Sequence of chain 1.A:
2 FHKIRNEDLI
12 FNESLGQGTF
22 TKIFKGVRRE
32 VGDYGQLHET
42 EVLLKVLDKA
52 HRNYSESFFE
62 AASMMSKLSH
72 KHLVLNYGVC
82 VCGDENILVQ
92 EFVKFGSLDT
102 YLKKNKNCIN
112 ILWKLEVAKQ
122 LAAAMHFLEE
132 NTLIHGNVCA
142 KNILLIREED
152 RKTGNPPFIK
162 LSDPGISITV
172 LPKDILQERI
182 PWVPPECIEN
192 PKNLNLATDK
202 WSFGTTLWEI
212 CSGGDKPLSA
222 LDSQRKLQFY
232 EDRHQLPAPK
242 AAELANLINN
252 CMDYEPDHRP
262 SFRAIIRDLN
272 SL

This protein binds this small molecule.
Small molecule (SMILES): CN1C(=O)c2sccc2N(C)c2nc(Nc3ccc(S(N)(=O)=O)cc3)ncc21

Binding-site contacts:
Ligand atom OAD contacts residue GLN91 of chain 1.A at 3.0 Å (h-bond).
Ligand atom CAA contacts residue LEU44 of chain 1.A at 3.4 Å (hydrophobic).
Ligand atom CAI contacts residue GLY97 of chain 1.A at 3.4 Å.
Ligand atom CAI contacts residue PHE93 of chain 1.A at 3.5 Å (hydrophobic).
Ligand atom C6 contacts residue LEU44 of chain 1.A at 3.7 Å (hydrophobic).
Ligand atom N1 contacts residue VAL94 of chain 1.A at 2.9 Å (h-bond).
Ligand atom C2 contacts residue LEU44 of chain 1.A at 3.6 Å (hydrophobic).
Ligand atom OAD contacts residue SER163 of chain 1.A at 2.3 Å (h-bond).
Ligand atom C4 contacts residue LEU44 of chain 1.A at 3.3 Å (hydrophobic).
Ligand atom CAA contacts residue LEU145 of chain 1.A at 3.7 Å (hydrophobic).
Ligand atom C5 contacts residue LEU44 of chain 1.A at 3.5 Å (hydrophobic).
Ligand atom C6 contacts residue VAL94 of chain 1.A at 3.5 Å (hydrophobic).
Ligand atom CAR contacts residue GLY97 of chain 1.A at 3.4 Å.
Ligand atom C5 contacts residue LEU145 of chain 1.A at 3.5 Å (hydrophobic).
Ligand atom CAU contacts residue LEU145 of chain 1.A at 3.6 Å (hydrophobic).
Ligand atom N3 contacts residue LEU44 of chain 1.A at 3.4 Å.
Ligand atom CAL contacts residue LYS142 of chain 1.A at 3.6 Å.
Ligand atom C4 contacts residue LEU145 of chain 1.A at 3.5 Å (hydrophobic).
Ligand atom NAP contacts residue PHE93 of chain 1.A at 3.2 Å.
Ligand atom SAQ contacts residue ASN143 of chain 1.A at 3.4 Å (h-bond).
Ligand atom CAH contacts residue GLY97 of chain 1.A at 3.6 Å.
Ligand atom CAI contacts residue VAL94 of chain 1.A at 3.2 Å (hydrophobic).
Ligand atom CAA contacts residue GLN91 of chain 1.A at 3.3 Å.
Ligand atom CAU contacts residue LYS46 of chain 1.A at 3.4 Å.
Ligand atom CAH contacts residue LEU16 of chain 1.A at 3.6 Å (hydrophobic).
Ligand atom CAI contacts residue LYS95 of chain 1.A at 3.2 Å.
Ligand atom NAZ contacts residue LEU145 of chain 1.A at 3.3 Å.
Ligand atom C6 contacts residue GLU92 of chain 1.A at 3.4 Å.
Ligand atom CAU contacts residue SER163 of chain 1.A at 3.1 Å.
Ligand atom CAR contacts residue PHE93 of chain 1.A at 3.6 Å (hydrophobic).
Ligand atom CAR contacts residue VAL94 of chain 1.A at 3.4 Å (hydrophobic).
Ligand atom CAG contacts residue ASN143 of chain 1.A at 3.5 Å.
Ligand atom NAP contacts residue VAL94 of chain 1.A at 2.6 Å (h-bond).
Ligand atom CAG contacts residue LYS142 of chain 1.A at 3.0 Å.
Ligand atom NAZ contacts residue LEU44 of chain 1.A at 3.3 Å.
Ligand atom OAD contacts residue LYS46 of chain 1.A at 2.6 Å (salt-bridge).
Ligand atom CAK contacts residue LYS95 of chain 1.A at 3.5 Å.
Ligand atom SAQ contacts residue LYS46 of chain 1.A at 3.7 Å.
Ligand atom C2 contacts residue VAL94 of chain 1.A at 3.4 Å (hydrophobic).
Ligand atom CAA contacts residue GLU92 of chain 1.A at 3.5 Å.